A small-molecule ligand and the protein it binds are described below.
Small molecule (SMILES): C[C@H](N)C(=O)O

Sequence of chain 1.B:
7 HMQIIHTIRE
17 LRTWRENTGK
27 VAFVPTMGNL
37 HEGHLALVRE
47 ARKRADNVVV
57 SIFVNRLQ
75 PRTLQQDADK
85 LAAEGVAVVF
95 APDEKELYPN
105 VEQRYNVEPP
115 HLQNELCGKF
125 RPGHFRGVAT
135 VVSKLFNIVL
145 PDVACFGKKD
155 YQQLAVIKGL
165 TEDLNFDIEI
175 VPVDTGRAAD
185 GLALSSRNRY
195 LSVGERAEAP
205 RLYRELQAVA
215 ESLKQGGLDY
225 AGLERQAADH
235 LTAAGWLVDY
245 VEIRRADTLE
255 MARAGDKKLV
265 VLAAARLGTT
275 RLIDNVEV

Binding-site contacts:
Ligand atom C contacts residue TYR244 of chain 1.B at 4.4 Å (hydrophobic).
Ligand atom O contacts residue ALA232 of chain 1.B at 4.2 Å.
Ligand atom CA contacts residue GLU228 of chain 1.B at 3.8 Å.
Ligand atom OXT contacts residue TYR244 of chain 1.B at 3.4 Å.
Ligand atom OXT contacts residue GLU246 of chain 1.B at 4.4 Å.
Ligand atom OXT contacts residue VAL245 of chain 1.B at 3.0 Å (h-bond).
Ligand atom CA contacts residue VAL245 of chain 1.B at 3.9 Å (hydrophobic).
Ligand atom N contacts residue VAL245 of chain 1.B at 3.1 Å (h-bond).
Ligand atom N contacts residue GLU228 of chain 1.B at 2.5 Å (salt-bridge).
Ligand atom N contacts residue GLU246 of chain 1.B at 4.2 Å.
Ligand atom CB contacts residue ARG229 of chain 1.B at 4.2 Å.
Ligand atom C contacts residue VAL245 of chain 1.B at 3.6 Å (hydrophobic).
Ligand atom O contacts residue VAL245 of chain 1.B at 4.2 Å.
Ligand atom CB contacts residue GLU228 of chain 1.B at 4.0 Å.